Binding-site contacts:
Ligand atom C3 contacts residue GLU57 of chain 1.G at 4.1 Å.
Ligand atom C2 contacts residue ASN58 of chain 1.G at 2.4 Å.
Ligand atom C8 contacts residue SER17 of chain 1.J at 4.3 Å.
Ligand atom C1 contacts residue GLU57 of chain 1.G at 3.9 Å.
Ligand atom C2 contacts residue GLU57 of chain 1.G at 4.2 Å.
Ligand atom O5 contacts residue ASN58 of chain 1.G at 2.4 Å (h-bond).
Ligand atom C8 contacts residue GLU57 of chain 1.G at 3.8 Å.
Ligand atom N2 contacts residue ASN58 of chain 1.G at 2.8 Å (h-bond).
Ligand atom C7 contacts residue GLU57 of chain 1.G at 4.2 Å.
Ligand atom C8 contacts residue GLY13 of chain 1.J at 4.2 Å.
Ligand atom N2 contacts residue GLU57 of chain 1.G at 3.5 Å.
Ligand atom C7 contacts residue SER17 of chain 1.J at 4.2 Å.
Ligand atom O7 contacts residue ASN58 of chain 1.G at 4.4 Å.
Ligand atom C3 contacts residue ASN58 of chain 1.G at 3.7 Å.
Ligand atom C1 contacts residue ASN58 of chain 1.G at 1.4 Å.
Ligand atom O7 contacts residue SER17 of chain 1.J at 3.5 Å.
Ligand atom C7 contacts residue ASN58 of chain 1.G at 3.9 Å.
Ligand atom C4 contacts residue ASN58 of chain 1.G at 4.2 Å.
Ligand atom C5 contacts residue ASN58 of chain 1.G at 3.7 Å.

This small molecule binds to this protein.
Small molecule (SMILES): CC(=O)N[C@@H]1[C@@H](O)[C@H](O)[C@@H](CO)O[C@H]1O

Sequence of chain 1.J:
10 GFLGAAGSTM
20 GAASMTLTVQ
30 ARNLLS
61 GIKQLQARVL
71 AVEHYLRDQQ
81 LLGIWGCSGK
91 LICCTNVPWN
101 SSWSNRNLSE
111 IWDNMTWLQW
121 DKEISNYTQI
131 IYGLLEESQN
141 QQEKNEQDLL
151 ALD

Sequence of chain 1.G:
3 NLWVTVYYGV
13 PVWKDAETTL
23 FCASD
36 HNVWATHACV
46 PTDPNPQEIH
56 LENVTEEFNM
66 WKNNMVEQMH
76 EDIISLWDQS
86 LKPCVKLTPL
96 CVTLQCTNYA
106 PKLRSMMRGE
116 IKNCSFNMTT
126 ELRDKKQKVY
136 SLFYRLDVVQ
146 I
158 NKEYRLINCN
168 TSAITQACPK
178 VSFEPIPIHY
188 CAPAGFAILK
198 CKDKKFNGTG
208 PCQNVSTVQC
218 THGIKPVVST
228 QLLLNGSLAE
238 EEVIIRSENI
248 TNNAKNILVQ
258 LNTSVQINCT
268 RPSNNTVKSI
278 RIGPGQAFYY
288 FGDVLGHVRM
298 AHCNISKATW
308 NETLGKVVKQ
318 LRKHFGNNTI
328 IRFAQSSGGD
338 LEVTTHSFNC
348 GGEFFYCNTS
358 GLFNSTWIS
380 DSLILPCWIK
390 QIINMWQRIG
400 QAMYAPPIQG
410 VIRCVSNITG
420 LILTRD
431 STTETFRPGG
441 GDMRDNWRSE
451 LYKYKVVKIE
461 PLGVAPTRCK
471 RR